Binding-site contacts:
Ligand atom C1 contacts residue ASN613 of chain 1.C at 1.4 Å.
Ligand atom C8 contacts residue ASN613 of chain 1.C at 3.5 Å.
Ligand atom O7 contacts residue ASN613 of chain 1.C at 3.1 Å (h-bond).
Ligand atom C3 contacts residue ASN613 of chain 1.C at 3.8 Å.
Ligand atom N2 contacts residue ASN613 of chain 1.C at 3.0 Å (h-bond).
Ligand atom C2 contacts residue ASN613 of chain 1.C at 2.5 Å.
Ligand atom C4 contacts residue ASN613 of chain 1.C at 4.2 Å.
Ligand atom O5 contacts residue ASN613 of chain 1.C at 2.3 Å (h-bond).
Ligand atom C5 contacts residue ASN613 of chain 1.C at 3.6 Å.
Ligand atom C7 contacts residue ASN613 of chain 1.C at 2.9 Å.
Ligand atom O5 contacts residue THR615 of chain 1.C at 3.8 Å.
Ligand atom C6 contacts residue THR615 of chain 1.C at 4.2 Å.
Ligand atom O6 contacts residue THR615 of chain 1.C at 4.2 Å.

Sequence of chain 1.C:
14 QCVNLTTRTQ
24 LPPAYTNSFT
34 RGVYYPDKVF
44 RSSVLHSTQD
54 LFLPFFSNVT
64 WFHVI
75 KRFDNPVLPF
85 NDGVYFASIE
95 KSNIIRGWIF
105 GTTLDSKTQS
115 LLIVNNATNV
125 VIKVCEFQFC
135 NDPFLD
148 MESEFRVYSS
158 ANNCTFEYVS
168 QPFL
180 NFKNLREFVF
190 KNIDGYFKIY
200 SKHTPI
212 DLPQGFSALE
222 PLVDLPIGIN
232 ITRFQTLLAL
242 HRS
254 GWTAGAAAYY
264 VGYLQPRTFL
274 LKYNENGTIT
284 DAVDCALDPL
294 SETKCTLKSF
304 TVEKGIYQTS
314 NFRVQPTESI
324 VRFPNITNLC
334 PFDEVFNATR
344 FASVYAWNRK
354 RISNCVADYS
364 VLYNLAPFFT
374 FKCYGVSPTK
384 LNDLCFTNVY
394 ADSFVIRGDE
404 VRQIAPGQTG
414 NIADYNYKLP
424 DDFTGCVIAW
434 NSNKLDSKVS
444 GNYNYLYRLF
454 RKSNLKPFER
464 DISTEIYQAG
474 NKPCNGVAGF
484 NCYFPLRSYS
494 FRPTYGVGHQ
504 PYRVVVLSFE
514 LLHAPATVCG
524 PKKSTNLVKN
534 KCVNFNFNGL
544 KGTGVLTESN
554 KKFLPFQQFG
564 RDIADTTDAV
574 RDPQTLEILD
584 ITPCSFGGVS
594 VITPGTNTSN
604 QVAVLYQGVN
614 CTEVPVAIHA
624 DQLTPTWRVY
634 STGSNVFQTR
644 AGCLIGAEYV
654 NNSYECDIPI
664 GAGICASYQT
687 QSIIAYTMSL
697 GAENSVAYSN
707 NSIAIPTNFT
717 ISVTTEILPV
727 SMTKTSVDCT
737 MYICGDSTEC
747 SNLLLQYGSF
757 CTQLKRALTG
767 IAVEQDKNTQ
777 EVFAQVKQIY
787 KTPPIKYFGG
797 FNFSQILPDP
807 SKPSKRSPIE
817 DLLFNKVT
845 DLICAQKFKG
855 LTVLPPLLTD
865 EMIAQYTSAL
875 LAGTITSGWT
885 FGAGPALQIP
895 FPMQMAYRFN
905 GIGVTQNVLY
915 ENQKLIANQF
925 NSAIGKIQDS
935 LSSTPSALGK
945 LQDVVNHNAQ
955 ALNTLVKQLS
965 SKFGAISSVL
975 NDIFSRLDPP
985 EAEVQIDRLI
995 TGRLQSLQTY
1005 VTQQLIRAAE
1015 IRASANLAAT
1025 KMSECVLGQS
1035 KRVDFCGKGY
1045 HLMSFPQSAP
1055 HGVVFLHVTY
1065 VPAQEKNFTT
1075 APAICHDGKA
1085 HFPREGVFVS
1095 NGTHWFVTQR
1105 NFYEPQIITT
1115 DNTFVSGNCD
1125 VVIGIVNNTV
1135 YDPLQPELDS

A small-molecule ligand and the protein it binds are described below.
Small molecule (SMILES): CC(=O)N[C@@H]1[C@@H](O)[C@H](O)[C@@H](CO)O[C@H]1O